This small molecule binds to this protein.
Small molecule (SMILES): CC(=O)N[C@@H]1[C@@H](O)[C@H](O)[C@@H](CO)O[C@H]1O

Binding-site contacts:
Ligand atom O7 contacts residue ASN300 of chain 1.A at 3.8 Å.
Ligand atom O6 contacts residue TYR321 of chain 1.A at 4.5 Å.
Ligand atom C1 contacts residue TYR355 of chain 1.A at 4.0 Å (hydrophobic).
Ligand atom O6 contacts residue LEU303 of chain 1.A at 3.9 Å.
Ligand atom N2 contacts residue ASN300 of chain 1.A at 3.0 Å (h-bond).
Ligand atom O5 contacts residue GLN304 of chain 1.A at 4.2 Å.
Ligand atom C6 contacts residue GLY353 of chain 1.A at 3.6 Å.
Ligand atom C5 contacts residue ASN300 of chain 1.A at 3.1 Å.
Ligand atom C7 contacts residue ASN300 of chain 1.A at 3.2 Å.
Ligand atom O4 contacts residue THR354 of chain 1.A at 4.2 Å.
Ligand atom C1 contacts residue ASN300 of chain 1.A at 1.6 Å.
Ligand atom C1 contacts residue GLN304 of chain 1.A at 4.1 Å.
Ligand atom C4 contacts residue ASN300 of chain 1.A at 3.8 Å.
Ligand atom C6 contacts residue TYR355 of chain 1.A at 3.1 Å (hydrophobic).
Ligand atom C2 contacts residue ASN300 of chain 1.A at 2.7 Å.
Ligand atom C6 contacts residue THR354 of chain 1.A at 3.0 Å.
Ligand atom O4 contacts residue GLY353 of chain 1.A at 4.3 Å.
Ligand atom O5 contacts residue ASN300 of chain 1.A at 2.6 Å (h-bond).
Ligand atom O6 contacts residue THR354 of chain 1.A at 3.1 Å (h-bond).
Ligand atom C8 contacts residue ASN300 of chain 1.A at 3.2 Å.
Ligand atom O7 contacts residue GLN304 of chain 1.A at 4.1 Å.
Ligand atom C5 contacts residue TYR355 of chain 1.A at 4.1 Å (hydrophobic).
Ligand atom C4 contacts residue TYR355 of chain 1.A at 3.9 Å (hydrophobic).
Ligand atom O7 contacts residue THR362 of chain 1.A at 4.3 Å.
Ligand atom O6 contacts residue GLY353 of chain 1.A at 3.3 Å.
Ligand atom C3 contacts residue TYR355 of chain 1.A at 4.3 Å (hydrophobic).
Ligand atom C2 contacts residue TYR355 of chain 1.A at 3.8 Å (hydrophobic).
Ligand atom O6 contacts residue TYR355 of chain 1.A at 3.6 Å.
Ligand atom C3 contacts residue ASN300 of chain 1.A at 3.3 Å.
Ligand atom C6 contacts residue ASN300 of chain 1.A at 4.5 Å.
Ligand atom O7 contacts residue TYR355 of chain 1.A at 4.0 Å.
Ligand atom O5 contacts residue TYR355 of chain 1.A at 3.6 Å.
Ligand atom C5 contacts residue THR354 of chain 1.A at 4.3 Å.

Sequence of chain 1.A:
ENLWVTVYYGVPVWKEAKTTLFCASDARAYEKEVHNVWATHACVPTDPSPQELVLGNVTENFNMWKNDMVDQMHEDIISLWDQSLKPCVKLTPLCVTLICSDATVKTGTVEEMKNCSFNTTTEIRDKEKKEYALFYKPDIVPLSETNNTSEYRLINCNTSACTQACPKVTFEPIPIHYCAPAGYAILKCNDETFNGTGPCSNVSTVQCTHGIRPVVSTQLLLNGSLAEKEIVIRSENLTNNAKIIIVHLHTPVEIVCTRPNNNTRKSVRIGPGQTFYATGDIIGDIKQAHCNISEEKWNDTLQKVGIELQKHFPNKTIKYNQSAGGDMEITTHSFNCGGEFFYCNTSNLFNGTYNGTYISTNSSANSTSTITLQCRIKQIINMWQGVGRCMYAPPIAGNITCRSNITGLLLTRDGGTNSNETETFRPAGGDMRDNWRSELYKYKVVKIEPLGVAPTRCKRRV